Sequence of chain 1.B:
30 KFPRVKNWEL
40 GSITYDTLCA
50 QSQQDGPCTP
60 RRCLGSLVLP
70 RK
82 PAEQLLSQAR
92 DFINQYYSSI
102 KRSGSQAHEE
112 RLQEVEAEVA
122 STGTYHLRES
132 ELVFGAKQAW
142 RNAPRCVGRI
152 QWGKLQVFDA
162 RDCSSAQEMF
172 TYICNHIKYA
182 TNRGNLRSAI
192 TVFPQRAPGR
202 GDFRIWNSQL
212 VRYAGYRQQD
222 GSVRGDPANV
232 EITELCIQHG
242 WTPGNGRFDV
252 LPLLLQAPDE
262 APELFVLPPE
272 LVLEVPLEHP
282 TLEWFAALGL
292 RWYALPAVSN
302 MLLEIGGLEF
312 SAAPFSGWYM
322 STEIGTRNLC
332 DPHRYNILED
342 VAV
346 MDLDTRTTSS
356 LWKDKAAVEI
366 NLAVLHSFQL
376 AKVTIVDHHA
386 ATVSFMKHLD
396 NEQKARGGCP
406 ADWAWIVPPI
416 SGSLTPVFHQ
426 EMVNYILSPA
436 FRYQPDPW

The small molecule below binds the protein below.
Small molecule (SMILES): Cc1cncn1-c1nccc(CCNCCCc2cccc(F)c2)n1

Sequence of chain 1.A:
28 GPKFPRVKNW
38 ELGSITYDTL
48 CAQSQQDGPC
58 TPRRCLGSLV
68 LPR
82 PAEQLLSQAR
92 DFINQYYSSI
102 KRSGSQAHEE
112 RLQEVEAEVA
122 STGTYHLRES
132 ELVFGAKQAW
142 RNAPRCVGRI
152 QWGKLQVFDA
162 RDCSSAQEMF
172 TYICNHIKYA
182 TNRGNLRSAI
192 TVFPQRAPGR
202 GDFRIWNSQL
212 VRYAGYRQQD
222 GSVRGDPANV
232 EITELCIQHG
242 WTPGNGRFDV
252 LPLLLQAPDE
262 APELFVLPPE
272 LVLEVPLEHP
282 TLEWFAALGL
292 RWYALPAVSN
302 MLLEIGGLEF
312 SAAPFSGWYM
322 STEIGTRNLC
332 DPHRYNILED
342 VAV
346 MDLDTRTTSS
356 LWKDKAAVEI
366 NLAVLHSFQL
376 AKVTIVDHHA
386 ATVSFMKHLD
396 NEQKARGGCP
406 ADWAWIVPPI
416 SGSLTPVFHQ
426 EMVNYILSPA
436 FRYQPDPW

Binding-site contacts:
Ligand atom C12 contacts residue VAL299 of chain 1.A at 3.3 Å (hydrophobic).
Ligand atom C16 contacts residue PRO297 of chain 1.A at 3.7 Å (hydrophobic).
Ligand atom C4' contacts residue TRP37 of chain 1.B at 3.6 Å (hydrophobic).
Ligand atom C15 contacts residue GLN210 of chain 1.A at 3.1 Å.
Ligand atom N11 contacts residue PRO297 of chain 1.A at 3.3 Å.
Ligand atom C06 contacts residue PHE316 of chain 1.A at 3.6 Å (hydrophobic).
Ligand atom C12 contacts residue GLU324 of chain 1.A at 3.8 Å.
Ligand atom C14 contacts residue ACT1 of chain 1.G at 3.7 Å.
Ligand atom C02 contacts residue HEM1 of chain 1.C at 3.1 Å.
Ligand atom C06 contacts residue PRO297 of chain 1.A at 2.8 Å (hydrophobic).
Ligand atom C16 contacts residue GLN210 of chain 1.A at 3.5 Å.
Ligand atom C20 contacts residue HEM1 of chain 1.C at 3.6 Å.
Ligand atom C6' contacts residue TYR438 of chain 1.A at 3.9 Å (hydrophobic).
Ligand atom C04 contacts residue VAL299 of chain 1.A at 3.8 Å (hydrophobic).
Ligand atom C14 contacts residue VAL299 of chain 1.A at 3.7 Å (hydrophobic).
Ligand atom C05 contacts residue HEM1 of chain 1.C at 3.1 Å.
Ligand atom C5' contacts residue LEU68 of chain 1.A at 3.6 Å (hydrophobic).
Ligand atom C06 contacts residue ALA298 of chain 1.A at 3.6 Å (hydrophobic).
Ligand atom N03 contacts residue VAL299 of chain 1.A at 3.6 Å.
Ligand atom N11 contacts residue GLU324 of chain 1.A at 3.9 Å.
Ligand atom N11 contacts residue VAL299 of chain 1.A at 3.8 Å.
Ligand atom C18 contacts residue HEM1 of chain 1.C at 2.9 Å.
Ligand atom C17 contacts residue HEM1 of chain 1.C at 2.9 Å.
Ligand atom N13 contacts residue HEM1 of chain 1.C at 3.8 Å.
Ligand atom C21 contacts residue HEM1 of chain 1.C at 3.5 Å.
Ligand atom C15 contacts residue ACT1 of chain 1.G at 3.2 Å.
Ligand atom C06 contacts residue GLY318 of chain 1.A at 3.9 Å.
Ligand atom N19 contacts residue HEM1 of chain 1.C at 2.7 Å (h-bond).
Ligand atom C16 contacts residue ACT1 of chain 1.G at 3.7 Å.
Ligand atom C1' contacts residue GOL1 of chain 1.H at 3.8 Å.
Ligand atom C22 contacts residue GOL1 of chain 1.H at 3.5 Å.
Ligand atom C14 contacts residue HEM1 of chain 1.C at 3.5 Å.
Ligand atom N13 contacts residue VAL299 of chain 1.A at 3.2 Å.
Ligand atom C6' contacts residue VAL67 of chain 1.A at 3.7 Å (hydrophobic).
Ligand atom N01 contacts residue HEM1 of chain 1.C at 2.3 Å.
Ligand atom C04 contacts residue PHE316 of chain 1.A at 3.9 Å (hydrophobic).
Ligand atom C06 contacts residue VAL299 of chain 1.A at 3.7 Å (hydrophobic).
Ligand atom C05 contacts residue PHE316 of chain 1.A at 3.7 Å (hydrophobic).
Ligand atom C06 contacts residue SER317 of chain 1.A at 3.9 Å.
Ligand atom C5' contacts residue VAL67 of chain 1.A at 3.6 Å (hydrophobic).